The protein below binds the small molecule below.
Small molecule (SMILES): OC[C@H]1O[C@H](O)[C@@H](O)[C@@H](O)[C@@H]1O

Binding-site contacts:
Ligand atom C6 contacts residue THR7 of chain 1.A at 4.3 Å.
Ligand atom C2 contacts residue THR7 of chain 1.A at 2.4 Å.
Ligand atom C3 contacts residue THR7 of chain 1.A at 2.9 Å.
Ligand atom O6 contacts residue THR7 of chain 1.A at 4.2 Å.
Ligand atom C2 contacts residue ASP8 of chain 1.A at 4.3 Å.
Ligand atom O2 contacts residue THR7 of chain 1.A at 3.6 Å.
Ligand atom O5 contacts residue THR7 of chain 1.A at 2.4 Å (h-bond).
Ligand atom C1 contacts residue THR7 of chain 1.A at 1.4 Å.
Ligand atom C5 contacts residue THR7 of chain 1.A at 2.9 Å.
Ligand atom O4 contacts residue THR7 of chain 1.A at 4.5 Å.
Ligand atom C1 contacts residue ASP8 of chain 1.A at 4.1 Å.
Ligand atom C4 contacts residue THR7 of chain 1.A at 3.5 Å.
Ligand atom O3 contacts residue THR7 of chain 1.A at 4.2 Å.

Sequence of chain 1.A:
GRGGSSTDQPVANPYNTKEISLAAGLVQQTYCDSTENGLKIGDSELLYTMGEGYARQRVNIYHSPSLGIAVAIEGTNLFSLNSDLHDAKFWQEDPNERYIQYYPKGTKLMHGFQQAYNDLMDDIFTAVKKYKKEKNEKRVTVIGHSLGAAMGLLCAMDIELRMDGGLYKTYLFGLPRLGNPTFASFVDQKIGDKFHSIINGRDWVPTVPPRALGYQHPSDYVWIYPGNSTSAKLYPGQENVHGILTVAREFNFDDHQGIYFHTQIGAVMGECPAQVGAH